Binding-site contacts:
Ligand atom N3B contacts residue MG1 of chain 1.F at 3.4 Å.
Ligand atom O2G contacts residue THR35 of chain 1.A at 3.0 Å (h-bond).
Ligand atom O1B contacts residue GLY15 of chain 1.A at 3.0 Å (h-bond).
Ligand atom O4' contacts residue LYS117 of chain 1.A at 3.3 Å (salt-bridge).
Ligand atom O3G contacts residue GLY60 of chain 1.A at 2.8 Å (h-bond).
Ligand atom C3' contacts residue GLU31 of chain 1.A at 3.6 Å.
Ligand atom O2' contacts residue PHE28 of chain 1.A at 3.2 Å.
Ligand atom O1B contacts residue LYS16 of chain 1.A at 2.8 Å (salt-bridge).
Ligand atom PB contacts residue MG1 of chain 1.F at 3.2 Å.
Ligand atom O1A contacts residue ALA18 of chain 1.A at 2.8 Å (h-bond).
Ligand atom O6 contacts residue ASN116 of chain 1.A at 3.3 Å (h-bond).
Ligand atom O2B contacts residue MG1 of chain 1.F at 2.1 Å.
Ligand atom C6 contacts residue LYS117 of chain 1.A at 3.5 Å.
Ligand atom O6 contacts residue ASP119 of chain 1.A at 3.5 Å (salt-bridge).
Ligand atom O6 contacts residue LYS117 of chain 1.A at 3.4 Å.
Ligand atom O3G contacts residue LYS16 of chain 1.A at 2.7 Å (salt-bridge).
Ligand atom O2A contacts residue TYR32 of chain 1.A at 3.4 Å.
Ligand atom C2' contacts residue VAL29 of chain 1.A at 3.4 Å (hydrophobic).
Ligand atom O1B contacts residue VAL14 of chain 1.A at 3.2 Å (h-bond).
Ligand atom N1 contacts residue ASP119 of chain 1.A at 2.8 Å (salt-bridge).
Ligand atom O3G contacts residue VAL12 of chain 1.A at 3.6 Å.
Ligand atom O2B contacts residue LYS16 of chain 1.A at 3.5 Å (salt-bridge).
Ligand atom O3A contacts residue GLY15 of chain 1.A at 3.2 Å (h-bond).
Ligand atom O3' contacts residue ASP30 of chain 1.A at 2.9 Å (salt-bridge).
Ligand atom O1G contacts residue PRO34 of chain 1.A at 3.5 Å.
Ligand atom O6 contacts residue SER145 of chain 1.A at 3.4 Å.
Ligand atom PG contacts residue MG1 of chain 1.F at 3.2 Å.
Ligand atom O2' contacts residue ASP30 of chain 1.A at 3.0 Å (salt-bridge).
Ligand atom O1A contacts residue GLY15 of chain 1.A at 3.2 Å.
Ligand atom N2 contacts residue ASP119 of chain 1.A at 2.9 Å (salt-bridge).
Ligand atom O2' contacts residue VAL29 of chain 1.A at 2.7 Å (h-bond).
Ligand atom N3B contacts residue GLY13 of chain 1.A at 3.1 Å (h-bond).
Ligand atom O1A contacts residue SER17 of chain 1.A at 3.4 Å (h-bond).
Ligand atom O6 contacts residue LYS147 of chain 1.A at 3.6 Å (salt-bridge).
Ligand atom O6 contacts residue ALA146 of chain 1.A at 2.8 Å (h-bond).
Ligand atom O1G contacts residue TYR32 of chain 1.A at 2.6 Å (h-bond).
Ligand atom O2G contacts residue MG1 of chain 1.F at 2.0 Å.
Ligand atom O1B contacts residue GLY13 of chain 1.A at 3.5 Å (h-bond).
Ligand atom N7 contacts residue ASN116 of chain 1.A at 3.1 Å (h-bond).
Ligand atom O2B contacts residue SER17 of chain 1.A at 3.0 Å (h-bond).

A protein and the small-molecule ligand that binds it are described below.
Small molecule (SMILES): Nc1nc2c(ncn2[C@@H]2O[C@H](CO[P](=O)(O)O[P](=O)(O)NP(=O)(O)O)[C@@H](O)[C@H]2O)c(=O)[nH]1

Sequence of chain 1.A:
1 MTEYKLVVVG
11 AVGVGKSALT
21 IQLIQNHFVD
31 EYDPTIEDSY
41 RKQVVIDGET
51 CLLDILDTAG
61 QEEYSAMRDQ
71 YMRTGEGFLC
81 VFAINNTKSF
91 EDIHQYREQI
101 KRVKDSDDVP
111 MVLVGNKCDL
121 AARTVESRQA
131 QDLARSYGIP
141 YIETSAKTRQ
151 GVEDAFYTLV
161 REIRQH